Binding-site contacts:
Ligand atom C2 contacts residue GLU147 of chain 2.B at 3.5 Å.
Ligand atom C8 contacts residue ASN154 of chain 2.B at 3.9 Å.
Ligand atom O5 contacts residue SER151 of chain 2.B at 3.9 Å.
Ligand atom C3 contacts residue GLU147 of chain 2.B at 3.4 Å.
Ligand atom O6 contacts residue GLU147 of chain 2.B at 3.1 Å (salt-bridge).
Ligand atom O7 contacts residue THR156 of chain 2.B at 4.1 Å.
Ligand atom O5 contacts residue THR156 of chain 2.B at 3.4 Å (h-bond).
Ligand atom C7 contacts residue ASN154 of chain 2.B at 3.0 Å.
Ligand atom N2 contacts residue GLU147 of chain 2.B at 2.5 Å (salt-bridge).
Ligand atom O7 contacts residue ASN154 of chain 2.B at 3.0 Å (h-bond).
Ligand atom C8 contacts residue GLU147 of chain 2.B at 3.7 Å.
Ligand atom C6 contacts residue GLU147 of chain 2.B at 3.9 Å.
Ligand atom C5 contacts residue THR156 of chain 2.B at 3.5 Å.
Ligand atom O5 contacts residue ASN154 of chain 2.B at 2.5 Å (h-bond).
Ligand atom O6 contacts residue GLU150 of chain 2.B at 3.6 Å.
Ligand atom C1 contacts residue GLU147 of chain 2.B at 4.4 Å.
Ligand atom O3 contacts residue GLU147 of chain 2.B at 3.3 Å (salt-bridge).
Ligand atom N2 contacts residue ASN154 of chain 2.B at 2.8 Å (h-bond).
Ligand atom O7 contacts residue GLU147 of chain 2.B at 3.7 Å.
Ligand atom C5 contacts residue SER151 of chain 2.B at 4.3 Å.
Ligand atom C3 contacts residue ASN154 of chain 2.B at 3.8 Å.
Ligand atom C1 contacts residue GLU150 of chain 2.B at 4.2 Å.
Ligand atom O6 contacts residue SER151 of chain 2.B at 3.7 Å.
Ligand atom C6 contacts residue GLU150 of chain 2.B at 4.5 Å.
Ligand atom C1 contacts residue ASN154 of chain 2.B at 1.4 Å.
Ligand atom C7 contacts residue GLU147 of chain 2.B at 3.1 Å.
Ligand atom C6 contacts residue SER151 of chain 2.B at 3.6 Å.
Ligand atom C6 contacts residue THR156 of chain 2.B at 4.0 Å.
Ligand atom C2 contacts residue ASN154 of chain 2.B at 2.5 Å.
Ligand atom C4 contacts residue ASN154 of chain 2.B at 4.2 Å.
Ligand atom O5 contacts residue GLU150 of chain 2.B at 3.8 Å.
Ligand atom C1 contacts residue THR156 of chain 2.B at 3.7 Å.
Ligand atom C5 contacts residue ASN154 of chain 2.B at 3.7 Å.

The small molecule below binds the protein below.
Small molecule (SMILES): CC(=O)N[C@H]1[C@H](O[C@H]2[C@H](O)[C@@H](NC(C)=O)CO[C@@H]2CO)O[C@H](CO)[C@@H](O)[C@@H]1O

Sequence of chain 2.B:
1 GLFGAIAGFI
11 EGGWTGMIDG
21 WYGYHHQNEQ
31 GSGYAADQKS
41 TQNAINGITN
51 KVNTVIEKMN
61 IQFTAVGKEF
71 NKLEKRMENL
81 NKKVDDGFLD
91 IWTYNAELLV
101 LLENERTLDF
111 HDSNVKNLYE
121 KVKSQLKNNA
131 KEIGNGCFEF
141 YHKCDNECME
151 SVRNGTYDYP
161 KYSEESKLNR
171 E